Sequence of chain 2.A:
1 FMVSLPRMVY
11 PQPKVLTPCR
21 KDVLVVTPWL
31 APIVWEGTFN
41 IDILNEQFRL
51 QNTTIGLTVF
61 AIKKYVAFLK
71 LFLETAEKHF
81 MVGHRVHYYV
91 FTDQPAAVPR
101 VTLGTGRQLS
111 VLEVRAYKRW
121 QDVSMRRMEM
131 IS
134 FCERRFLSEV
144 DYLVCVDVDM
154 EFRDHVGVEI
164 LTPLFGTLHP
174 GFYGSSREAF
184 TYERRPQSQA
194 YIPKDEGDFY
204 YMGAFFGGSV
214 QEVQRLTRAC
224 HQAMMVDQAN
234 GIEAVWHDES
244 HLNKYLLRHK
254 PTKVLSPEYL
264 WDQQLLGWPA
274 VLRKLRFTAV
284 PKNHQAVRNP

This protein binds this small molecule.
Small molecule (SMILES): CCCCCCCCO[C@@H]1O[C@H](CO)[C@H](O)C[C@H]1O[C@@H]1O[C@@H](C)[C@@H](O)[C@@H](O)[C@@H]1O

Binding-site contacts:
Ligand atom C13 contacts residue GLY174 of chain 2.A at 3.9 Å.
Ligand atom O2F contacts residue LYS285 of chain 2.A at 3.9 Å.
Ligand atom C4 contacts residue TRP239 of chain 2.A at 3.6 Å (hydrophobic).
Ligand atom O6 contacts residue PHE175 of chain 2.A at 3.5 Å.
Ligand atom O5 contacts residue HIS172 of chain 2.A at 3.1 Å (h-bond).
Ligand atom O2F contacts residue HIS287 of chain 2.A at 2.8 Å (h-bond).
Ligand atom C1 contacts residue HIS172 of chain 2.A at 3.8 Å.
Ligand atom C5 contacts residue TRP239 of chain 2.A at 3.7 Å (hydrophobic).
Ligand atom O6 contacts residue TRP239 of chain 2.A at 3.3 Å (h-bond).
Ligand atom O6 contacts residue THR184 of chain 2.A at 2.7 Å (h-bond).
Ligand atom C2F contacts residue HIS287 of chain 2.A at 3.7 Å.
Ligand atom O4 contacts residue GDU1 of chain 2.B at 3.7 Å.
Ligand atom C6 contacts residue TYR203 of chain 2.A at 3.7 Å (hydrophobic).
Ligand atom C4F contacts residue ASP265 of chain 2.A at 3.2 Å.
Ligand atom C6 contacts residue TRP239 of chain 2.A at 3.4 Å (hydrophobic).
Ligand atom C6 contacts residue THR184 of chain 2.A at 3.3 Å.
Ligand atom O4F contacts residue ASP265 of chain 2.A at 2.6 Å (salt-bridge).
Ligand atom O3F contacts residue HIS287 of chain 2.A at 3.1 Å (h-bond).
Ligand atom C12 contacts residue LEU268 of chain 2.A at 3.7 Å (hydrophobic).
Ligand atom O4F contacts residue ALA282 of chain 2.A at 3.8 Å.
Ligand atom O5 contacts residue PHE175 of chain 2.A at 3.8 Å.
Ligand atom C12 contacts residue GLY174 of chain 2.A at 4.0 Å.
Ligand atom C11 contacts residue HIS172 of chain 2.A at 3.9 Å.
Ligand atom C3 contacts residue TRP239 of chain 2.A at 3.8 Å (hydrophobic).
Ligand atom C5 contacts residue HIS172 of chain 2.A at 3.9 Å.
Ligand atom C1F contacts residue GDU1 of chain 2.B at 3.8 Å.
Ligand atom C6F contacts residue PRO173 of chain 2.A at 4.0 Å (hydrophobic).
Ligand atom C3 contacts residue GDU1 of chain 2.B at 3.6 Å.
Ligand atom C2 contacts residue HIS172 of chain 2.A at 3.8 Å.
Ligand atom C3F contacts residue HIS287 of chain 2.A at 3.9 Å.
Ligand atom C6 contacts residue GLU242 of chain 2.A at 3.5 Å.
Ligand atom O4 contacts residue GLU242 of chain 2.A at 2.7 Å (salt-bridge).
Ligand atom C16 contacts residue PHE175 of chain 2.A at 3.8 Å (hydrophobic).
Ligand atom C2F contacts residue GDU1 of chain 2.B at 3.4 Å.
Ligand atom C4 contacts residue HIS172 of chain 2.A at 3.9 Å.
Ligand atom C4 contacts residue GLU242 of chain 2.A at 3.5 Å.
Ligand atom O1 contacts residue HIS172 of chain 2.A at 3.4 Å.
Ligand atom O2F contacts residue GDU1 of chain 2.B at 2.8 Å (h-bond).
Ligand atom O4 contacts residue HIS172 of chain 2.A at 2.9 Å (h-bond).
Ligand atom C6F contacts residue ASP265 of chain 2.A at 3.8 Å.